Binding-site contacts:
Ligand atom O2G contacts residue MG1 of chain 1.I at 3.2 Å.
Ligand atom O1B contacts residue MG1 of chain 1.I at 3.4 Å.
Ligand atom N2 contacts residue ASP123 of chain 1.C at 2.8 Å (salt-bridge).
Ligand atom O1G contacts residue MG1 of chain 1.I at 2.1 Å.
Ligand atom N1 contacts residue THR151 of chain 1.C at 3.5 Å (h-bond).
Ligand atom O6 contacts residue SER150 of chain 1.C at 3.1 Å (h-bond).
Ligand atom N1 contacts residue ASP123 of chain 1.C at 3.2 Å (salt-bridge).
Ligand atom PG contacts residue ASN13 of chain 1.C at 3.5 Å.
Ligand atom N2 contacts residue ILE124 of chain 1.C at 3.5 Å.
Ligand atom O2A contacts residue MG1 of chain 1.I at 3.1 Å.
Ligand atom O2A contacts residue THR17 of chain 1.C at 3.3 Å (h-bond).
Ligand atom C6 contacts residue ASN120 of chain 1.C at 3.4 Å.
Ligand atom N7 contacts residue ASN120 of chain 1.C at 3.5 Å (h-bond).
Ligand atom O1B contacts residue ASN13 of chain 1.C at 3.1 Å (h-bond).
Ligand atom O1B contacts residue LYS16 of chain 1.C at 3.4 Å.
Ligand atom O1A contacts residue THR18 of chain 1.C at 2.5 Å (h-bond).
Ligand atom O2G contacts residue GLY59 of chain 1.C at 3.5 Å.
Ligand atom O2B contacts residue MG1 of chain 1.I at 1.7 Å.
Ligand atom O3G contacts residue ASN13 of chain 1.C at 3.0 Å (h-bond).
Ligand atom O6 contacts residue ASN120 of chain 1.C at 2.6 Å (h-bond).
Ligand atom N7 contacts residue GLY15 of chain 1.C at 3.5 Å.
Ligand atom O2G contacts residue ASN11 of chain 1.C at 3.3 Å (h-bond).
Ligand atom PB contacts residue MG1 of chain 1.I at 2.4 Å.
Ligand atom O2B contacts residue LYS16 of chain 1.C at 3.3 Å.
Ligand atom N3B contacts residue MG1 of chain 1.I at 2.3 Å.
Ligand atom O2B contacts residue THR17 of chain 1.C at 2.5 Å (h-bond).
Ligand atom O1B contacts residue SER14 of chain 1.C at 2.8 Å (h-bond).
Ligand atom O1A contacts residue THR17 of chain 1.C at 3.4 Å (h-bond).
Ligand atom O2G contacts residue PRO12 of chain 1.C at 3.4 Å.
Ligand atom O3G contacts residue PRO12 of chain 1.C at 3.4 Å.
Ligand atom O1A contacts residue GLY15 of chain 1.C at 3.2 Å.
Ligand atom N3B contacts residue ASN13 of chain 1.C at 3.4 Å (h-bond).
Ligand atom O3A contacts residue SER14 of chain 1.C at 3.5 Å (h-bond).
Ligand atom O5' contacts residue ASN13 of chain 1.C at 3.5 Å (h-bond).
Ligand atom O3A contacts residue GLY15 of chain 1.C at 3.1 Å (h-bond).
Ligand atom O1G contacts residue LYS16 of chain 1.C at 3.4 Å (salt-bridge).
Ligand atom O2G contacts residue LYS16 of chain 1.C at 2.7 Å (salt-bridge).
Ligand atom PG contacts residue MG1 of chain 1.I at 2.4 Å.
Ligand atom O2G contacts residue ASN13 of chain 1.C at 3.1 Å (h-bond).
Ligand atom C8 contacts residue THR18 of chain 1.C at 3.3 Å.

Sequence of chain 1.C:
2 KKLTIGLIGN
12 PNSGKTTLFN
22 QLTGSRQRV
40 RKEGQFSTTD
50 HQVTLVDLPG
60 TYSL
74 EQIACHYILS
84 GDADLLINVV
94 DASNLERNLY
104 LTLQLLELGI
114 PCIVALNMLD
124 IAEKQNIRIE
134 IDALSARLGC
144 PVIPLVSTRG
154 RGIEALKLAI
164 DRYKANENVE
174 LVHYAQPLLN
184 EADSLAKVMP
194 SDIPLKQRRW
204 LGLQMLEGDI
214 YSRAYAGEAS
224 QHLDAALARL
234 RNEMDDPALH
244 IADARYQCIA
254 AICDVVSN

This small molecule binds to this protein.
Small molecule (SMILES): CNc1ccccc1C(=O)O[C@H]1C(=O)[C@H](n2cnc3c(=O)[nH]c(N)nc32)O[C@@H]1CO[P](=O)(O)O[P](=O)(O)NP(=O)(O)O